The small molecule below binds the protein below.
Small molecule (SMILES): CC(=O)N[C@H]1[C@H](O[C@H]2[C@H](O)[C@@H](NC(C)=O)CO[C@@H]2CO)O[C@H](CO)[C@@H](O)[C@@H]1O

Binding-site contacts:
Ligand atom C2 contacts residue ASN1132 of chain 1.A at 2.4 Å.
Ligand atom C3 contacts residue ASN1132 of chain 1.A at 3.8 Å.
Ligand atom O7 contacts residue ASN1132 of chain 1.A at 3.8 Å.
Ligand atom C1 contacts residue ASN1132 of chain 1.A at 1.4 Å.
Ligand atom N2 contacts residue ASN1132 of chain 1.A at 2.9 Å (h-bond).
Ligand atom C7 contacts residue ASN1132 of chain 1.A at 3.6 Å.
Ligand atom O5 contacts residue ASN1132 of chain 1.A at 2.3 Å (h-bond).
Ligand atom C4 contacts residue ASN1132 of chain 1.A at 4.2 Å.
Ligand atom C5 contacts residue ASN1132 of chain 1.A at 3.6 Å.

Sequence of chain 1.A:
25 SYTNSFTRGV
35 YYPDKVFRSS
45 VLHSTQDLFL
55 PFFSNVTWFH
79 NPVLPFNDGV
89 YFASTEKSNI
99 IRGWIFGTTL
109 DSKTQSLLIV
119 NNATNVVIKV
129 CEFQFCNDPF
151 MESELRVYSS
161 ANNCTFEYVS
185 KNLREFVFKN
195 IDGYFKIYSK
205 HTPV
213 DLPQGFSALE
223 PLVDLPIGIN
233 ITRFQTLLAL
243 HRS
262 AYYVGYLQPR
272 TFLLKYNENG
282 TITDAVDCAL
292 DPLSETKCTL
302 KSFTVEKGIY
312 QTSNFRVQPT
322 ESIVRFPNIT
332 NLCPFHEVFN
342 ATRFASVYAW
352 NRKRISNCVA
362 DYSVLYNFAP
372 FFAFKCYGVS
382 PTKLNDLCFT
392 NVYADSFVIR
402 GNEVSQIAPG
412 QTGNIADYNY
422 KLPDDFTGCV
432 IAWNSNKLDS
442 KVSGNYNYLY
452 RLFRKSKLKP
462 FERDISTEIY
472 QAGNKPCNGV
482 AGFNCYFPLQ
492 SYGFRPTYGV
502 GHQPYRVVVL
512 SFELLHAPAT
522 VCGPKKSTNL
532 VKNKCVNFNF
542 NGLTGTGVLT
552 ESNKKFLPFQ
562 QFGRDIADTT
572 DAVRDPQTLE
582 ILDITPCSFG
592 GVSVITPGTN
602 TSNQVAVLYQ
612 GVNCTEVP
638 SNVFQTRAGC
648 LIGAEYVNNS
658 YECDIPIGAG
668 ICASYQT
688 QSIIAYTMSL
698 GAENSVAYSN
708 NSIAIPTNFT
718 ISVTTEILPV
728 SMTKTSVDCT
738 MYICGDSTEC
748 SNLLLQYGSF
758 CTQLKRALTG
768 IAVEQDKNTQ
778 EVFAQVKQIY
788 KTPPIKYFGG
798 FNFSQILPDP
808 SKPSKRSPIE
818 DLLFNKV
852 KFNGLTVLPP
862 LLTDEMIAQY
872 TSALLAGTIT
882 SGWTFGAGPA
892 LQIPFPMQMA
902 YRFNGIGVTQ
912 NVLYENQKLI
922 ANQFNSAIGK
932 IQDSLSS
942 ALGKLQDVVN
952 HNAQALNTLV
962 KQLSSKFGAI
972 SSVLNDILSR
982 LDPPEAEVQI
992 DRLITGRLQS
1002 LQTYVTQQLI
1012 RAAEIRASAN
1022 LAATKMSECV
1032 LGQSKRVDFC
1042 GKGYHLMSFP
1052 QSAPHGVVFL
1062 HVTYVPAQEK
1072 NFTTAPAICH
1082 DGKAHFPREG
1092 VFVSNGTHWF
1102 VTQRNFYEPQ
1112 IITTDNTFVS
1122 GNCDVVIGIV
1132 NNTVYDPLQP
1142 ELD